Binding-site contacts:
Ligand atom O5 contacts residue ILE423 of chain 1.A at 4.0 Å.
Ligand atom O5 contacts residue LEU324 of chain 1.A at 3.4 Å.
Ligand atom C6 contacts residue LEU324 of chain 1.A at 4.3 Å (hydrophobic).
Ligand atom O6 contacts residue ILE423 of chain 1.A at 3.2 Å.
Ligand atom C5 contacts residue LEU324 of chain 1.A at 4.4 Å (hydrophobic).
Ligand atom C5 contacts residue SER323 of chain 1.A at 3.7 Å.
Ligand atom C2 contacts residue ASN321 of chain 1.A at 2.4 Å.
Ligand atom N2 contacts residue ASN321 of chain 1.A at 2.7 Å (h-bond).
Ligand atom C6 contacts residue ILE423 of chain 1.A at 3.9 Å (hydrophobic).
Ligand atom N2 contacts residue SER323 of chain 1.A at 4.2 Å.
Ligand atom C8 contacts residue ASN321 of chain 1.A at 4.2 Å.
Ligand atom C4 contacts residue SER323 of chain 1.A at 4.4 Å.
Ligand atom C1 contacts residue SER323 of chain 1.A at 3.1 Å.
Ligand atom C1 contacts residue ASN321 of chain 1.A at 1.4 Å.
Ligand atom C3 contacts residue SER323 of chain 1.A at 3.9 Å.
Ligand atom C4 contacts residue ASN321 of chain 1.A at 4.3 Å.
Ligand atom O5 contacts residue SER323 of chain 1.A at 3.7 Å.
Ligand atom O5 contacts residue ASN321 of chain 1.A at 2.5 Å (h-bond).
Ligand atom C2 contacts residue SER323 of chain 1.A at 3.9 Å.
Ligand atom O6 contacts residue LEU324 of chain 1.A at 3.3 Å.
Ligand atom C7 contacts residue ASP282 of chain 1.A at 4.5 Å.
Ligand atom C1 contacts residue LEU324 of chain 1.A at 3.8 Å (hydrophobic).
Ligand atom O7 contacts residue ASN321 of chain 1.A at 2.9 Å (h-bond).
Ligand atom O7 contacts residue SER323 of chain 1.A at 2.5 Å (h-bond).
Ligand atom C7 contacts residue SER323 of chain 1.A at 3.6 Å.
Ligand atom C8 contacts residue ASP282 of chain 1.A at 3.6 Å.
Ligand atom C8 contacts residue SER320 of chain 1.A at 4.4 Å.
Ligand atom C7 contacts residue ASN321 of chain 1.A at 3.2 Å.
Ligand atom C3 contacts residue ASN321 of chain 1.A at 3.8 Å.
Ligand atom C5 contacts residue ASN321 of chain 1.A at 3.7 Å.

The protein below binds the small molecule below.
Small molecule (SMILES): CC(=O)N[C@@H]1[C@@H](O)[C@H](O)[C@@H](CO)O[C@H]1O

Sequence of chain 1.A:
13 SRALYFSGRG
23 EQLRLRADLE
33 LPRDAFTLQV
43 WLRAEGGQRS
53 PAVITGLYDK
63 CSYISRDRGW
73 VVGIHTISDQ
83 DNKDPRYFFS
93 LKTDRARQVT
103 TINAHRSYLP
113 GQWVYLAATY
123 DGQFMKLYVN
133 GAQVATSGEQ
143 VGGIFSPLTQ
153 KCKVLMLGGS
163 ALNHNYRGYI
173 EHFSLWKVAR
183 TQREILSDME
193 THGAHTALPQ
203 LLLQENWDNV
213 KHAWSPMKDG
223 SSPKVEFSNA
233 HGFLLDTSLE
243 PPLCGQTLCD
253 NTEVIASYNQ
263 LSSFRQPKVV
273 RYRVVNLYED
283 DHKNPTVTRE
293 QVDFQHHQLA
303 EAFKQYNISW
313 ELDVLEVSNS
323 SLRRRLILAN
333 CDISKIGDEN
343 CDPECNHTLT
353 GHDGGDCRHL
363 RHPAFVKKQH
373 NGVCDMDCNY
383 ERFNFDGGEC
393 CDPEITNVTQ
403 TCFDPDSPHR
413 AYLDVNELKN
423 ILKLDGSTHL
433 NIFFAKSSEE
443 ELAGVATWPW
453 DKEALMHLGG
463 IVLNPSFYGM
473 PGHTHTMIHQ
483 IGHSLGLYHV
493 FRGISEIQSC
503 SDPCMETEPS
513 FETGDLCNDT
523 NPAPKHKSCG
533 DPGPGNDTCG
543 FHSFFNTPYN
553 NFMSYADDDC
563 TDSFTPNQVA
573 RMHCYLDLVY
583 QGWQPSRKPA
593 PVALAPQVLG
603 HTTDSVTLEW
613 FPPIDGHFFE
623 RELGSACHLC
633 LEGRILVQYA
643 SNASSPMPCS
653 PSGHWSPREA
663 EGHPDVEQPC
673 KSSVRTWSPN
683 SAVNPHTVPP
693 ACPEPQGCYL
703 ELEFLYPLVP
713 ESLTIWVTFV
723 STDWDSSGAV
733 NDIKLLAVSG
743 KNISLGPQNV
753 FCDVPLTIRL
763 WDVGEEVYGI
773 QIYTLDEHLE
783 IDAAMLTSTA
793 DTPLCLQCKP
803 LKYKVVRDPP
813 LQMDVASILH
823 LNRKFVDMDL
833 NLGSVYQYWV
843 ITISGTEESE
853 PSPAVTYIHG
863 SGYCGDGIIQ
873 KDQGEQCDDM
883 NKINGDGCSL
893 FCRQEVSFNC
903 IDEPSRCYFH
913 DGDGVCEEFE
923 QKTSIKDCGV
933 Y